A small-molecule ligand and the protein it binds are described below.
Small molecule (SMILES): CC(=O)N[C@H]1[C@H](O[C@H]2[C@H](O)[C@@H](NC(C)=O)CO[C@@H]2CO)O[C@H](CO)[C@@H](O)[C@@H]1O

Sequence of chain 1.A:
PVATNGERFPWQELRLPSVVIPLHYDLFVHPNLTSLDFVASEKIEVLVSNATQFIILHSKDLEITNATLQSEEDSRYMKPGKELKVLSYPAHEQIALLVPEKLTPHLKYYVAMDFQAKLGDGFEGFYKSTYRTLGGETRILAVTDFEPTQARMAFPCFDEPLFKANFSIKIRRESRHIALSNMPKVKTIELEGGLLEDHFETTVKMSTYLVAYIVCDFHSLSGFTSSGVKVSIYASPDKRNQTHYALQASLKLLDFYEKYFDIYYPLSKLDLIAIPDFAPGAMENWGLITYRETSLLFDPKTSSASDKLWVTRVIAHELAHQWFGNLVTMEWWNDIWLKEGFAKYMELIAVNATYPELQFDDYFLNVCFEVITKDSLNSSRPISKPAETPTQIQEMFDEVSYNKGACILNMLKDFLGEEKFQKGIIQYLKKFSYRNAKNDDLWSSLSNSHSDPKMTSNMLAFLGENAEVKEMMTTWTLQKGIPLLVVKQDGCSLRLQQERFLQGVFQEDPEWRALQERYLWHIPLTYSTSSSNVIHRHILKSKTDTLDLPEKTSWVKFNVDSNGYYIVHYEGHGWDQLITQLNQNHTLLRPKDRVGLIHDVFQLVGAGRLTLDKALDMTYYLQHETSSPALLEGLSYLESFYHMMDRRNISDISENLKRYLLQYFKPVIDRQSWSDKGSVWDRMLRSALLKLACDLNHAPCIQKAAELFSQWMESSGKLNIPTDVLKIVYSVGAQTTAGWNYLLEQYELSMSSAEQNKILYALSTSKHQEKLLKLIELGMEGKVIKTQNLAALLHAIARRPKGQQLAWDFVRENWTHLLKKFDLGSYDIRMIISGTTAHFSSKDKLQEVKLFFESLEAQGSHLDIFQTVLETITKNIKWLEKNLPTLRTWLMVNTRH

Binding-site contacts:
Ligand atom O7 contacts residue ASP167 of chain 1.A at 3.6 Å (salt-bridge).
Ligand atom C6 contacts residue ASN119 of chain 1.A at 4.4 Å.
Ligand atom O7 contacts residue ASN119 of chain 1.A at 3.1 Å (h-bond).
Ligand atom C8 contacts residue ASN119 of chain 1.A at 4.5 Å.
Ligand atom C7 contacts residue ASP167 of chain 1.A at 3.4 Å.
Ligand atom C1 contacts residue ASN119 of chain 1.A at 1.4 Å.
Ligand atom N2 contacts residue ASP167 of chain 1.A at 3.5 Å (salt-bridge).
Ligand atom C2 contacts residue ASP167 of chain 1.A at 4.0 Å.
Ligand atom O5 contacts residue ASP167 of chain 1.A at 4.5 Å.
Ligand atom C3 contacts residue ASN119 of chain 1.A at 3.8 Å.
Ligand atom N2 contacts residue ASN119 of chain 1.A at 3.0 Å (h-bond).
Ligand atom C4 contacts residue ASN119 of chain 1.A at 4.2 Å.
Ligand atom O5 contacts residue ASN119 of chain 1.A at 2.3 Å (h-bond).
Ligand atom C7 contacts residue ASN119 of chain 1.A at 3.2 Å.
Ligand atom C5 contacts residue ASN119 of chain 1.A at 3.6 Å.
Ligand atom C2 contacts residue ASN119 of chain 1.A at 2.5 Å.
Ligand atom O5 contacts residue THR118 of chain 1.A at 4.5 Å.
Ligand atom C1 contacts residue ASP167 of chain 1.A at 3.3 Å.
Ligand atom C8 contacts residue ASP167 of chain 1.A at 3.8 Å.